Binding-site contacts:
Ligand atom O6 contacts residue GLU148 of chain 1.P at 3.3 Å.
Ligand atom C5 contacts residue ALA145 of chain 1.P at 4.4 Å (hydrophobic).
Ligand atom C5 contacts residue ASN152 of chain 1.P at 3.7 Å.
Ligand atom C6 contacts residue ALA145 of chain 1.P at 3.4 Å (hydrophobic).
Ligand atom C2 contacts residue THR154 of chain 1.P at 4.4 Å.
Ligand atom C6 contacts residue GLU148 of chain 1.P at 3.7 Å.
Ligand atom C5 contacts residue SER149 of chain 1.P at 4.4 Å.
Ligand atom C8 contacts residue THR154 of chain 1.P at 4.3 Å.
Ligand atom N2 contacts residue ASN152 of chain 1.P at 2.9 Å (h-bond).
Ligand atom C6 contacts residue SER149 of chain 1.P at 4.2 Å.
Ligand atom O5 contacts residue GLU148 of chain 1.P at 3.3 Å.
Ligand atom C8 contacts residue ASN152 of chain 1.P at 4.4 Å.
Ligand atom C2 contacts residue ASN152 of chain 1.P at 2.4 Å.
Ligand atom O7 contacts residue ASN152 of chain 1.P at 3.4 Å (h-bond).
Ligand atom O5 contacts residue ASN152 of chain 1.P at 2.4 Å (h-bond).
Ligand atom C4 contacts residue ASN152 of chain 1.P at 4.2 Å.
Ligand atom C1 contacts residue ASN152 of chain 1.P at 1.4 Å.
Ligand atom C7 contacts residue ASN152 of chain 1.P at 3.3 Å.
Ligand atom C5 contacts residue GLU148 of chain 1.P at 4.1 Å.
Ligand atom O5 contacts residue SER149 of chain 1.P at 4.0 Å.
Ligand atom O5 contacts residue THR154 of chain 1.P at 4.4 Å.
Ligand atom N2 contacts residue THR154 of chain 1.P at 3.9 Å.
Ligand atom C1 contacts residue SER149 of chain 1.P at 4.4 Å.
Ligand atom C3 contacts residue ASN152 of chain 1.P at 3.8 Å.
Ligand atom O6 contacts residue ALA145 of chain 1.P at 4.3 Å.
Ligand atom C1 contacts residue GLU148 of chain 1.P at 4.1 Å.
Ligand atom C1 contacts residue THR154 of chain 1.P at 3.6 Å.

A small-molecule ligand and the protein it binds are described below.
Small molecule (SMILES): CC(=O)N[C@@H]1[C@@H](O)[C@H](O)[C@@H](CO)O[C@H]1O

Sequence of chain 1.P:
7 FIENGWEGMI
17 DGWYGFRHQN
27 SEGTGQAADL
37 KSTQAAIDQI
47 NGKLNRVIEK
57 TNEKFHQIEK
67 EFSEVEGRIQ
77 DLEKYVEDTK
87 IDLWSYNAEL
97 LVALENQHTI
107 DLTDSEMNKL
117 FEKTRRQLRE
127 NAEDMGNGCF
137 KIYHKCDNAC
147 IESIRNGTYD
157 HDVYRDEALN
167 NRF